Sequence of chain 24.C:
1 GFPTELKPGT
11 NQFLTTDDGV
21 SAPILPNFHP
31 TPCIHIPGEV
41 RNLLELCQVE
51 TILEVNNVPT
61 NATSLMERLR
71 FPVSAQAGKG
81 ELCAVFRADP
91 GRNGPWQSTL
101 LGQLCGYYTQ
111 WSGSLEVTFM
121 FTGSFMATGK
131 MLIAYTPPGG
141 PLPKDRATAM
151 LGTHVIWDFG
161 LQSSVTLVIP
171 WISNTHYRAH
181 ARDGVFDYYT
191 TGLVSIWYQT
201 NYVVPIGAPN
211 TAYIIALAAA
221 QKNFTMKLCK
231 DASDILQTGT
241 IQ

This small molecule binds to this protein.
Small molecule (SMILES): CCO/N=C/c1ccc(OCCCCCN2CCN(c3ccncc3)C2=O)cc1

Sequence of chain 24.A:
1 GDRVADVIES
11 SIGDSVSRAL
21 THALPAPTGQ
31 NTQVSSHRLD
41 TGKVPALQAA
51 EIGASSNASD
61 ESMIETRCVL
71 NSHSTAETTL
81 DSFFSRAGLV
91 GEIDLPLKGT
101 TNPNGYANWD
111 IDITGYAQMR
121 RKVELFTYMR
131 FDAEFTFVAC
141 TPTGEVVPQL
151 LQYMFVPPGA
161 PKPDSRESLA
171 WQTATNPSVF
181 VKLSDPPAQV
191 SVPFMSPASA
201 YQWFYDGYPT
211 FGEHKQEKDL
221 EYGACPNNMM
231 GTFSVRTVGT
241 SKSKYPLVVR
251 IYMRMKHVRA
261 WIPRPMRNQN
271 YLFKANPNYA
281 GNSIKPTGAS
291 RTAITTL

Sequence of chain 25.C:
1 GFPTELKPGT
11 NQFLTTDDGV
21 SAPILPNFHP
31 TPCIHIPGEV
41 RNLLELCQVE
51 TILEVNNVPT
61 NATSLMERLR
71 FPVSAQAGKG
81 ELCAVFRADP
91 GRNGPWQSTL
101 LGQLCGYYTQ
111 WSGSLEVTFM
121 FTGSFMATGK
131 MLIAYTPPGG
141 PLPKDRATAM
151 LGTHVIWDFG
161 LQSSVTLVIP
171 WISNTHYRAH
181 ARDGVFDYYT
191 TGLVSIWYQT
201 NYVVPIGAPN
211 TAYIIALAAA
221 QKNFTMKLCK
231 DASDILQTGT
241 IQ

Binding-site contacts:
Ligand atom CAF contacts residue TRP203 of chain 24.A at 3.8 Å (hydrophobic).
Ligand atom CAG contacts residue GLN202 of chain 24.A at 3.5 Å.
Ligand atom NBB contacts residue TRP203 of chain 24.A at 3.9 Å.
Ligand atom NBC contacts residue TRP203 of chain 24.A at 3.2 Å.
Ligand atom CAC contacts residue PHE137 of chain 24.A at 3.8 Å (hydrophobic).
Ligand atom CAH contacts residue PHE155 of chain 24.A at 3.7 Å (hydrophobic).
Ligand atom CAD contacts residue ASP112 of chain 24.A at 3.7 Å.
Ligand atom OAW contacts residue MET195 of chain 24.A at 3.3 Å.
Ligand atom OAB contacts residue ASP112 of chain 24.A at 3.6 Å.
Ligand atom CAA contacts residue VAL179 of chain 24.A at 3.3 Å (hydrophobic).
Ligand atom OAW contacts residue ILE111 of chain 24.A at 3.9 Å.
Ligand atom CAJ contacts residue PHE155 of chain 24.A at 3.8 Å (hydrophobic).
Ligand atom OAB contacts residue ILE113 of chain 24.A at 3.2 Å (h-bond).
Ligand atom CAL contacts residue PRO177 of chain 24.A at 3.7 Å (hydrophobic).
Ligand atom CAG contacts residue TRP203 of chain 24.A at 3.6 Å (hydrophobic).
Ligand atom CAF contacts residue ASP112 of chain 24.A at 3.6 Å.
Ligand atom CBA contacts residue ASN228 of chain 24.A at 3.8 Å.
Ligand atom OAB contacts residue TRP203 of chain 24.A at 3.8 Å.
Ligand atom CAI contacts residue VAL192 of chain 24.A at 3.9 Å (hydrophobic).
Ligand atom CAC contacts residue PHE233 of chain 24.A at 3.9 Å (hydrophobic).
Ligand atom CAA contacts residue SER178 of chain 24.A at 3.5 Å.
Ligand atom CAS contacts residue TYR201 of chain 24.A at 3.7 Å (hydrophobic).
Ligand atom CAE contacts residue GLN202 of chain 24.A at 3.4 Å.
Ligand atom CAS contacts residue ASN228 of chain 24.A at 3.7 Å.
Ligand atom CAG contacts residue ASN228 of chain 24.A at 3.2 Å.
Ligand atom CAX contacts residue TRP203 of chain 24.A at 3.5 Å (hydrophobic).
Ligand atom CAK contacts residue PHE135 of chain 24.A at 3.6 Å (hydrophobic).
Ligand atom CAP contacts residue PHE135 of chain 24.A at 3.6 Å (hydrophobic).
Ligand atom CAA contacts residue PRO177 of chain 24.A at 3.3 Å (hydrophobic).
Ligand atom CAN contacts residue ILE111 of chain 24.A at 3.8 Å (hydrophobic).
Ligand atom CAP contacts residue ILE111 of chain 24.A at 3.6 Å (hydrophobic).
Ligand atom CAI contacts residue PHE135 of chain 24.A at 3.7 Å (hydrophobic).
Ligand atom NAT contacts residue PHE155 of chain 24.A at 3.9 Å.
Ligand atom CAL contacts residue PHE155 of chain 24.A at 3.7 Å (hydrophobic).
Ligand atom CAE contacts residue ASN228 of chain 24.A at 3.4 Å.
Ligand atom CAA contacts residue TYR153 of chain 24.A at 3.7 Å (hydrophobic).
Ligand atom CAD contacts residue THR114 of chain 24.A at 3.6 Å.
Ligand atom CAS contacts residue TRP203 of chain 24.A at 3.5 Å (hydrophobic).
Ligand atom CAR contacts residue TYR201 of chain 24.A at 3.5 Å (hydrophobic).
Ligand atom CBA contacts residue TRP203 of chain 24.A at 3.3 Å (hydrophobic).